Sequence of chain 1.A:
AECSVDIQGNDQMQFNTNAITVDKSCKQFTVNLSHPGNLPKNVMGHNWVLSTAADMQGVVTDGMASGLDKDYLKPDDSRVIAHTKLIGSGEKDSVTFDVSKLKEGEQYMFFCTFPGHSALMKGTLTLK

The small molecule below binds the protein below.
Small molecule (SMILES): C1=CC2C3CCCCN3[Ru+2]34(N2CC1)N1CCCCC1C1CCCC(C2CCCCN23)N14

Binding-site contacts:
Ligand atom C14 contacts residue LEU73 of chain 1.A at 4.4 Å (hydrophobic).
Ligand atom N4 contacts residue HIS83 of chain 1.A at 3.2 Å (h-bond).
Ligand atom C24 contacts residue ILE81 of chain 1.A at 4.0 Å (hydrophobic).
Ligand atom C15 contacts residue PRO75 of chain 1.A at 4.4 Å (hydrophobic).
Ligand atom C26 contacts residue ASP77 of chain 1.A at 4.4 Å.
Ligand atom C16 contacts residue LEU73 of chain 1.A at 4.0 Å (hydrophobic).
Ligand atom C25 contacts residue ILE81 of chain 1.A at 3.7 Å (hydrophobic).
Ligand atom C13 contacts residue ASP77 of chain 1.A at 3.4 Å.
Ligand atom C22 contacts residue HIS83 of chain 1.A at 3.6 Å.
Ligand atom C15 contacts residue ASP76 of chain 1.A at 3.9 Å.
Ligand atom N2 contacts residue HIS83 of chain 1.A at 4.3 Å.
Ligand atom C27 contacts residue HIS83 of chain 1.A at 3.4 Å.
Ligand atom C14 contacts residue ASP77 of chain 1.A at 3.3 Å.
Ligand atom RU contacts residue HIS83 of chain 1.A at 2.3 Å.
Ligand atom C15 contacts residue HIS83 of chain 1.A at 4.4 Å.
Ligand atom C13 contacts residue VAL80 of chain 1.A at 3.8 Å (hydrophobic).
Ligand atom C23 contacts residue HIS83 of chain 1.A at 4.0 Å.
Ligand atom C12 contacts residue HIS83 of chain 1.A at 3.5 Å.
Ligand atom C25 contacts residue VAL80 of chain 1.A at 3.5 Å (hydrophobic).
Ligand atom C14 contacts residue PRO75 of chain 1.A at 4.4 Å (hydrophobic).
Ligand atom C22 contacts residue VAL80 of chain 1.A at 4.1 Å (hydrophobic).
Ligand atom C26 contacts residue VAL80 of chain 1.A at 3.3 Å (hydrophobic).
Ligand atom C14 contacts residue ASP76 of chain 1.A at 3.7 Å.
Ligand atom C26 contacts residue HIS83 of chain 1.A at 4.4 Å.
Ligand atom C28 contacts residue HIS83 of chain 1.A at 3.7 Å.
Ligand atom C16 contacts residue HIS83 of chain 1.A at 3.4 Å.
Ligand atom C8 contacts residue ASP76 of chain 1.A at 4.1 Å.
Ligand atom C14 contacts residue LYS74 of chain 1.A at 3.2 Å.
Ligand atom C29 contacts residue HIS83 of chain 1.A at 4.4 Å.
Ligand atom C27 contacts residue LEU73 of chain 1.A at 4.4 Å (hydrophobic).
Ligand atom C13 contacts residue ASP76 of chain 1.A at 4.4 Å.
Ligand atom N6 contacts residue HIS83 of chain 1.A at 3.0 Å (h-bond).
Ligand atom C15 contacts residue LEU73 of chain 1.A at 3.9 Å (hydrophobic).
Ligand atom C15 contacts residue ASP77 of chain 1.A at 4.4 Å.
Ligand atom N3 contacts residue HIS83 of chain 1.A at 2.9 Å (h-bond).
Ligand atom C17 contacts residue HIS83 of chain 1.A at 3.4 Å.
Ligand atom N5 contacts residue HIS83 of chain 1.A at 3.2 Å (h-bond).
Ligand atom C12 contacts residue VAL80 of chain 1.A at 4.2 Å (hydrophobic).
Ligand atom C31 contacts residue HIS83 of chain 1.A at 4.4 Å.
Ligand atom C15 contacts residue LYS74 of chain 1.A at 3.5 Å.